A protein and the small-molecule ligand that binds it are described below.
Small molecule (SMILES): C/C(=C/C=C/[C@@H](C)C(=O)O)[C@H]1CN[C@H](C(=O)O)[C@H]1CC(=O)O

Binding-site contacts:
Ligand atom OE1 contacts residue THR657 of chain 1.A at 3.2 Å (h-bond).
Ligand atom CAB contacts residue ASP654 of chain 1.A at 3.7 Å.
Ligand atom OE2 contacts residue THR657 of chain 1.A at 2.8 Å (h-bond).
Ligand atom CAI contacts residue VAL652 of chain 1.A at 3.6 Å (hydrophobic).
Ligand atom CAS contacts residue GLU653 of chain 1.A at 3.6 Å.
Ligand atom OAG contacts residue GLY456 of chain 1.A at 3.3 Å (h-bond).
Ligand atom CAT contacts residue TYR455 of chain 1.A at 3.7 Å (hydrophobic).
Ligand atom CAS contacts residue ASP654 of chain 1.A at 3.6 Å.
Ligand atom OE2 contacts residue GLU705 of chain 1.A at 3.0 Å (salt-bridge).
Ligand atom OE2 contacts residue ALA656 of chain 1.A at 2.9 Å (h-bond).
Ligand atom OXT contacts residue ALA485 of chain 1.A at 2.9 Å (h-bond).
Ligand atom OAD contacts residue TYR455 of chain 1.A at 2.6 Å (h-bond).
Ligand atom CAJ contacts residue TYR455 of chain 1.A at 3.7 Å (hydrophobic).
Ligand atom CAB contacts residue GLU653 of chain 1.A at 3.3 Å.
Ligand atom C contacts residue ALA485 of chain 1.A at 3.9 Å (hydrophobic).
Ligand atom CD contacts residue ALA656 of chain 1.A at 3.3 Å (hydrophobic).
Ligand atom CAK contacts residue GLU653 of chain 1.A at 3.4 Å.
Ligand atom CAL contacts residue TYR455 of chain 1.A at 3.7 Å (hydrophobic).
Ligand atom CAA contacts residue TYR455 of chain 1.A at 3.7 Å (hydrophobic).
Ligand atom OE1 contacts residue GLY655 of chain 1.A at 3.4 Å.
Ligand atom N contacts residue PRO483 of chain 1.A at 3.7 Å.
Ligand atom CAB contacts residue ALA457 of chain 1.A at 3.9 Å (hydrophobic).
Ligand atom OAG contacts residue ALA457 of chain 1.A at 3.4 Å.
Ligand atom OAG contacts residue TYR455 of chain 1.A at 3.2 Å.
Ligand atom CG contacts residue GLU705 of chain 1.A at 3.8 Å.
Ligand atom OE2 contacts residue GLY655 of chain 1.A at 3.8 Å.
Ligand atom CD contacts residue GLY655 of chain 1.A at 3.7 Å.
Ligand atom OE1 contacts residue VAL652 of chain 1.A at 3.5 Å.
Ligand atom O contacts residue ARG490 of chain 1.A at 3.0 Å (salt-bridge).
Ligand atom OXT contacts residue PRO483 of chain 1.A at 3.4 Å (h-bond).
Ligand atom CD contacts residue GLU705 of chain 1.A at 3.5 Å.
Ligand atom OAD contacts residue LYS454 of chain 1.A at 3.3 Å.
Ligand atom O contacts residue ALA656 of chain 1.A at 3.4 Å.
Ligand atom OXT contacts residue LEU484 of chain 1.A at 3.4 Å.
Ligand atom CD contacts residue THR657 of chain 1.A at 3.2 Å.
Ligand atom CAP contacts residue TYR455 of chain 1.A at 3.4 Å (hydrophobic).
Ligand atom OE1 contacts residue ALA656 of chain 1.A at 3.6 Å (h-bond).
Ligand atom CAA contacts residue VAL652 of chain 1.A at 3.8 Å (hydrophobic).
Ligand atom CAQ contacts residue ALA457 of chain 1.A at 3.8 Å (hydrophobic).
Ligand atom CAQ contacts residue TYR455 of chain 1.A at 3.5 Å (hydrophobic).

Sequence of chain 1.A:
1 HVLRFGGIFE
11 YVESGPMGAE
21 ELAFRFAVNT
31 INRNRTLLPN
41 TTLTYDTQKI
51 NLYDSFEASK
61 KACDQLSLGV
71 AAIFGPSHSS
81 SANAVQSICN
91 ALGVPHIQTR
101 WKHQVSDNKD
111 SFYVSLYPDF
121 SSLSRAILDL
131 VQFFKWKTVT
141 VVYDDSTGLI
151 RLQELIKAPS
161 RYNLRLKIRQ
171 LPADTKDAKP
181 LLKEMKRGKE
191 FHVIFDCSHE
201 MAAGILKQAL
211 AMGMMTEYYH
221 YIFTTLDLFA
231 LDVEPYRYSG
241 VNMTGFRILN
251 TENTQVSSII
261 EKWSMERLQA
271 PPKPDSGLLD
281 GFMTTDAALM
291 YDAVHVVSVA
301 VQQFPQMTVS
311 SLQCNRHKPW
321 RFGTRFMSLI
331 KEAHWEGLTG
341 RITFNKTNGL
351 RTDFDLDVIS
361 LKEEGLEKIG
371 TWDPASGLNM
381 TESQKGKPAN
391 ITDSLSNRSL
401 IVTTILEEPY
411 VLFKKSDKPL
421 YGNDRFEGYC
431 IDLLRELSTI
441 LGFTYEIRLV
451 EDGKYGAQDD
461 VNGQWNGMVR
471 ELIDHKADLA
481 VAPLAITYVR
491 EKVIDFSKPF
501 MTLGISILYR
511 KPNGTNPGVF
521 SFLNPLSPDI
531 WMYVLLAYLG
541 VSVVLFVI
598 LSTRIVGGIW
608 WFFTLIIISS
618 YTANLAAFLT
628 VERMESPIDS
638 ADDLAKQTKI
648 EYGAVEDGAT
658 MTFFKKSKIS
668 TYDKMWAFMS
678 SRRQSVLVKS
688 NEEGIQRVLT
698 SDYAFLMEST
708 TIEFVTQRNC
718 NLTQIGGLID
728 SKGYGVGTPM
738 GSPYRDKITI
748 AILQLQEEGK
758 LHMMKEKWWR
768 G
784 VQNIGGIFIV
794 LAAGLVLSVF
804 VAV